Sequence of chain 1.B:
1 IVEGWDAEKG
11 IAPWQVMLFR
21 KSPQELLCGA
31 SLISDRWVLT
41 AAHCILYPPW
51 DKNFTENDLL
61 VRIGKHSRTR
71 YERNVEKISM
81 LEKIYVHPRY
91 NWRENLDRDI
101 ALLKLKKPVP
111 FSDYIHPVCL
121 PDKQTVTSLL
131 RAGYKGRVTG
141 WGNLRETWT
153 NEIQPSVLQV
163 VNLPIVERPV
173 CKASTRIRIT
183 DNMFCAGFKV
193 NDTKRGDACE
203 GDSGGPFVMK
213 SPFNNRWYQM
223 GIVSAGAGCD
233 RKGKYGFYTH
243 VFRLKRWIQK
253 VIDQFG

The protein below binds the small molecule below.
Small molecule (SMILES): CC(=O)N[C@@H]1[C@@H](O)[C@H](O)[C@@H](CO)O[C@H]1O

Binding-site contacts:
Ligand atom O6 contacts residue LEU46 of chain 1.B at 4.1 Å.
Ligand atom N2 contacts residue ASN53 of chain 1.B at 2.8 Å (h-bond).
Ligand atom C5 contacts residue ASN53 of chain 1.B at 3.6 Å.
Ligand atom C1 contacts residue ASN53 of chain 1.B at 1.5 Å.
Ligand atom C4 contacts residue ASN53 of chain 1.B at 4.4 Å.
Ligand atom O5 contacts residue LEU46 of chain 1.B at 4.2 Å.
Ligand atom C3 contacts residue ASN53 of chain 1.B at 4.0 Å.
Ligand atom C6 contacts residue LEU46 of chain 1.B at 4.4 Å (hydrophobic).
Ligand atom O5 contacts residue ASN53 of chain 1.B at 2.5 Å (h-bond).
Ligand atom C2 contacts residue ASN53 of chain 1.B at 2.6 Å.
Ligand atom C7 contacts residue ASN53 of chain 1.B at 4.1 Å.